Sequence of chain 1.B:
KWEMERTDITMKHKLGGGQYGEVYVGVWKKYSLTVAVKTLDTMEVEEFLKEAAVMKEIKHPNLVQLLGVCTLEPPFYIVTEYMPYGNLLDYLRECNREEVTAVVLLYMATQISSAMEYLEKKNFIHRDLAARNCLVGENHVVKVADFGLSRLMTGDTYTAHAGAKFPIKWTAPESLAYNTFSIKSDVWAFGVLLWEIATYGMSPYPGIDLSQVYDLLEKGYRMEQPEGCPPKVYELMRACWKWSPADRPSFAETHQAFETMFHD

Binding-site contacts:
Ligand atom C17 contacts residue LEU162 of chain 1.B at 3.4 Å (hydrophobic).
Ligand atom C10 contacts residue LEU40 of chain 1.B at 3.8 Å (hydrophobic).
Ligand atom N13 contacts residue LEU40 of chain 1.B at 3.8 Å.
Ligand atom C35 contacts residue THR107 of chain 1.B at 3.6 Å.
Ligand atom C10 contacts residue GLY113 of chain 1.B at 3.8 Å.
Ligand atom C28 contacts residue ASP173 of chain 1.B at 3.3 Å.
Ligand atom C9 contacts residue MET110 of chain 1.B at 3.4 Å (hydrophobic).
Ligand atom N14 contacts residue TYR109 of chain 1.B at 3.7 Å.
Ligand atom C15 contacts residue MET110 of chain 1.B at 3.7 Å (hydrophobic).
Ligand atom N19 contacts residue ALA61 of chain 1.B at 3.7 Å.
Ligand atom C27 contacts residue ASP173 of chain 1.B at 3.4 Å.
Ligand atom C9 contacts residue GLY113 of chain 1.B at 3.3 Å.
Ligand atom N30 contacts residue ASP173 of chain 1.B at 2.8 Å (salt-bridge).
Ligand atom C5 contacts residue GLY113 of chain 1.B at 3.7 Å.
Ligand atom N4 contacts residue GLY113 of chain 1.B at 3.6 Å.
Ligand atom C10 contacts residue MET110 of chain 1.B at 3.5 Å (hydrophobic).
Ligand atom C18 contacts residue LEU162 of chain 1.B at 3.3 Å (hydrophobic).
Ligand atom N11 contacts residue LEU162 of chain 1.B at 3.6 Å.
Ligand atom C9 contacts residue LEU40 of chain 1.B at 3.8 Å (hydrophobic).
Ligand atom O32 contacts residue VAL48 of chain 1.B at 3.8 Å.
Ligand atom C8 contacts residue GLY113 of chain 1.B at 3.3 Å.
Ligand atom C15 contacts residue LEU162 of chain 1.B at 3.7 Å (hydrophobic).
Ligand atom N19 contacts residue GLU108 of chain 1.B at 2.9 Å (salt-bridge).
Ligand atom C21 contacts residue THR107 of chain 1.B at 3.7 Å.
Ligand atom N19 contacts residue MET110 of chain 1.B at 3.7 Å.
Ligand atom N13 contacts residue GLY113 of chain 1.B at 3.8 Å.
Ligand atom C35 contacts residue MET82 of chain 1.B at 3.8 Å (hydrophobic).
Ligand atom C6 contacts residue PRO111 of chain 1.B at 3.3 Å (hydrophobic).
Ligand atom C31 contacts residue ASP173 of chain 1.B at 3.8 Å.
Ligand atom N20 contacts residue TYR109 of chain 1.B at 3.4 Å.
Ligand atom C8 contacts residue LEU40 of chain 1.B at 3.6 Å (hydrophobic).
Ligand atom C29 contacts residue TYR45 of chain 1.B at 3.5 Å (hydrophobic).
Ligand atom C5 contacts residue PRO111 of chain 1.B at 3.2 Å (hydrophobic).
Ligand atom N11 contacts residue LEU40 of chain 1.B at 3.8 Å.
Ligand atom N20 contacts residue GLU108 of chain 1.B at 3.5 Å (salt-bridge).
Ligand atom N14 contacts residue MET110 of chain 1.B at 2.9 Å (h-bond).
Ligand atom N20 contacts residue MET110 of chain 1.B at 2.8 Å (h-bond).
Ligand atom C10 contacts residue LEU162 of chain 1.B at 3.8 Å (hydrophobic).
Ligand atom C34 contacts residue ASP173 of chain 1.B at 3.6 Å.
Ligand atom C21 contacts residue LEU162 of chain 1.B at 3.5 Å (hydrophobic).

The protein below binds the small molecule below.
Small molecule (SMILES): Cc1cc(Nc2cc(N3CCN(C)CC3)nc(Sc3ccc(NC(=O)C4CC4)cc3)n2)[nH]n1